Binding-site contacts:
Ligand atom O6 contacts residue THR160 of chain 1.B at 4.0 Å.
Ligand atom C1 contacts residue PHE190 of chain 1.B at 4.1 Å (hydrophobic).
Ligand atom N2 contacts residue ASN158 of chain 1.B at 2.9 Å (h-bond).
Ligand atom O5 contacts residue ASN158 of chain 1.B at 2.3 Å (h-bond).
Ligand atom C3 contacts residue ASN158 of chain 1.B at 3.8 Å.
Ligand atom C8 contacts residue ILE154 of chain 1.B at 4.0 Å (hydrophobic).
Ligand atom C6 contacts residue THR160 of chain 1.B at 3.9 Å.
Ligand atom C4 contacts residue ASN158 of chain 1.B at 4.2 Å.
Ligand atom C1 contacts residue ASN158 of chain 1.B at 1.4 Å.
Ligand atom C5 contacts residue PHE190 of chain 1.B at 4.0 Å (hydrophobic).
Ligand atom O6 contacts residue ILE159 of chain 1.B at 3.8 Å.
Ligand atom O7 contacts residue ASN158 of chain 1.B at 3.5 Å (h-bond).
Ligand atom C8 contacts residue PHE190 of chain 1.B at 4.2 Å (hydrophobic).
Ligand atom O5 contacts residue PHE190 of chain 1.B at 4.3 Å.
Ligand atom O6 contacts residue PHE190 of chain 1.B at 3.8 Å.
Ligand atom C7 contacts residue ASN158 of chain 1.B at 3.4 Å.
Ligand atom C2 contacts residue ASN158 of chain 1.B at 2.5 Å.
Ligand atom O5 contacts residue THR160 of chain 1.B at 4.2 Å.
Ligand atom C5 contacts residue ASN158 of chain 1.B at 3.6 Å.
Ligand atom O5 contacts residue ILE159 of chain 1.B at 4.2 Å.
Ligand atom O7 contacts residue PHE190 of chain 1.B at 4.3 Å.
Ligand atom C6 contacts residue ILE159 of chain 1.B at 4.3 Å (hydrophobic).

A small-molecule ligand and the protein it binds are described below.
Small molecule (SMILES): CC(=O)N[C@H]1[C@H](O[C@H]2[C@H](O)[C@@H](NC(C)=O)CO[C@@H]2CO)O[C@H](CO)[C@@H](O[C@@H]2O[C@H](CO)[C@@H](O)[C@H](O)[C@@H]2O)[C@@H]1O

Sequence of chain 1.B:
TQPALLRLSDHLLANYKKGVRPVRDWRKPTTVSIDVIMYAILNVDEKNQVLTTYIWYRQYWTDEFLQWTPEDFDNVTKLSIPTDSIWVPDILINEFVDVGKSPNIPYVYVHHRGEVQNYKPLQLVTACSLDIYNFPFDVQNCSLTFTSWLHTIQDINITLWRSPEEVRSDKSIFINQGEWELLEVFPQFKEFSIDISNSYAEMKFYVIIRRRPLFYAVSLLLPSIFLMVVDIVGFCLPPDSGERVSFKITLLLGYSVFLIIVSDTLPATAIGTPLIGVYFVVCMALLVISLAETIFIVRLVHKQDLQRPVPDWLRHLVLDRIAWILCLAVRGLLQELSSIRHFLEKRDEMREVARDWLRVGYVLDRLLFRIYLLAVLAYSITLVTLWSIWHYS